Binding-site contacts:
Ligand atom C06 contacts residue THR236 of chain 1.B at 3.5 Å.
Ligand atom C12 contacts residue GLN77 of chain 1.B at 3.4 Å.
Ligand atom O26 contacts residue TYR75 of chain 1.B at 3.4 Å.
Ligand atom O43 contacts residue ASN237 of chain 1.B at 3.6 Å (h-bond).
Ligand atom C10 contacts residue LEU34 of chain 1.B at 3.5 Å (hydrophobic).
Ligand atom C17 contacts residue ASP36 of chain 1.B at 3.3 Å.
Ligand atom C02 contacts residue THR235 of chain 1.B at 3.6 Å.
Ligand atom C06 contacts residue GLY15 of chain 1.B at 3.5 Å.
Ligand atom C04 contacts residue GLY234 of chain 1.B at 3.2 Å.
Ligand atom C22 contacts residue PRO74 of chain 1.B at 3.6 Å (hydrophobic).
Ligand atom C24 contacts residue PRO74 of chain 1.B at 3.4 Å (hydrophobic).
Ligand atom C33 contacts residue LEU34 of chain 1.B at 3.4 Å (hydrophobic).
Ligand atom C19 contacts residue ASP232 of chain 1.B at 3.2 Å.
Ligand atom O01 contacts residue GLN77 of chain 1.B at 3.4 Å (h-bond).
Ligand atom C07 contacts residue GLN77 of chain 1.B at 3.5 Å.
Ligand atom N32 contacts residue GLY234 of chain 1.B at 3.0 Å (h-bond).
Ligand atom C02 contacts residue GLY234 of chain 1.B at 3.6 Å.
Ligand atom C20 contacts residue GLY38 of chain 1.B at 3.5 Å.
Ligand atom C42 contacts residue THR235 of chain 1.B at 3.6 Å.
Ligand atom C42 contacts residue ASN237 of chain 1.B at 2.9 Å.
Ligand atom N18 contacts residue ASP232 of chain 1.B at 2.7 Å (salt-bridge).
Ligand atom C13 contacts residue GLN77 of chain 1.B at 3.5 Å.
Ligand atom C15 contacts residue ASP36 of chain 1.B at 3.3 Å.
Ligand atom C17 contacts residue ASP232 of chain 1.B at 3.3 Å.
Ligand atom O41 contacts residue ARG239 of chain 1.B at 3.0 Å.
Ligand atom O01 contacts residue THR76 of chain 1.B at 3.4 Å.
Ligand atom O41 contacts residue SER329 of chain 1.B at 3.3 Å (h-bond).
Ligand atom C19 contacts residue GLY38 of chain 1.B at 3.3 Å.
Ligand atom N21 contacts residue GLY38 of chain 1.B at 2.9 Å (h-bond).
Ligand atom C27 contacts residue ASP232 of chain 1.B at 3.2 Å.
Ligand atom C31 contacts residue LYS228 of chain 1.B at 3.5 Å.
Ligand atom C42 contacts residue THR236 of chain 1.B at 3.1 Å.
Ligand atom O41 contacts residue ASN237 of chain 1.B at 3.4 Å.
Ligand atom O26 contacts residue THR76 of chain 1.B at 3.0 Å (h-bond).
Ligand atom C44 contacts residue THR235 of chain 1.B at 3.5 Å.
Ligand atom C03 contacts residue GLY234 of chain 1.B at 3.5 Å.
Ligand atom C08 contacts residue GLY234 of chain 1.B at 3.6 Å.
Ligand atom C25 contacts residue GLY38 of chain 1.B at 3.6 Å.
Ligand atom C33 contacts residue GLY234 of chain 1.B at 3.3 Å.
Ligand atom O28 contacts residue THR76 of chain 1.B at 2.7 Å (h-bond).

Sequence of chain 1.B:
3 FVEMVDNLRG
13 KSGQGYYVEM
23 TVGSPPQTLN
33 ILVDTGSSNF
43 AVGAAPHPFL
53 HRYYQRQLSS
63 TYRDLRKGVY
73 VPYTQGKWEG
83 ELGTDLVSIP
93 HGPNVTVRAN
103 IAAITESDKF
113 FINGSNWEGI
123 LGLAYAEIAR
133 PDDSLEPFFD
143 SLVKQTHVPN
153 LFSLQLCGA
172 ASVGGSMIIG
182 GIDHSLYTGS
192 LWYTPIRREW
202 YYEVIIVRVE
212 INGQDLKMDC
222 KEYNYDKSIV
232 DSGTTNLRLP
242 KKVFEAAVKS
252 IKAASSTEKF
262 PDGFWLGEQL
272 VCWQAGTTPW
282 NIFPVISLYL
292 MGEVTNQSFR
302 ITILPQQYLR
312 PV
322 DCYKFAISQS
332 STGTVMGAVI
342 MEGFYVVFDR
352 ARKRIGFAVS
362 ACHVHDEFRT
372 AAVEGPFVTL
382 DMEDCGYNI

This small molecule binds to this protein.
Small molecule (SMILES): CCC[C@H](O)[C@H](NC[C@@H]1Cc2cccc(c2)CCCCc2cc(cc(N(CCC)S(C)(=O)=O)c2)C(=O)N1)C(=O)NCC(C)C